Sequence of chain 15.A:
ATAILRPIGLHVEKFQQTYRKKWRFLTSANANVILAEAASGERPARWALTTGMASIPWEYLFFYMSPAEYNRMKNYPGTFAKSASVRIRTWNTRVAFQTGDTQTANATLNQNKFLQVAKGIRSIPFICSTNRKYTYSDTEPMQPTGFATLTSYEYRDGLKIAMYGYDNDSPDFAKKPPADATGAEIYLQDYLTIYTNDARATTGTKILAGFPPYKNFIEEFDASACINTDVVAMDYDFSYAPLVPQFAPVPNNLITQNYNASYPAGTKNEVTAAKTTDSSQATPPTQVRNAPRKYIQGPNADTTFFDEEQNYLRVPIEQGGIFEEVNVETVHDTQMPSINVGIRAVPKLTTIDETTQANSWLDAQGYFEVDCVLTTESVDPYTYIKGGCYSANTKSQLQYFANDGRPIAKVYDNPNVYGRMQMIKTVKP

A small-molecule ligand and the protein it binds are described below.
Small molecule (SMILES): N=c1ccn([C@H]2C[C@H](O[P](=O)(O)OC[C@H]3O[C@@H](n4cnc5c(N)ncnc54)C[C@@H]3O[P](=O)(O)OC[C@H]3O[C@@H](n4cnc5c(=O)nc(N)[nH]c54)C[C@@H]3O[P](=O)(O)OC[C@H]3O[C@@H](n4cnc5c(=O)nc(N)[nH]c54)C[C@@H]3O[P](=O)(O)OC[C@H]3O[C@@H](n4ccc(N)nc4=O)C[C@@H]3O[P](=O)(O)OC[C@H]3O[C@@H](n4ccc(N)nc4=O)C[C@@H]3O[P](=O)(O)OC[C@H]3O[C@@H](n4cnc5c(N)ncnc54)C[C@@H]3O[P](=O)(O)OC[C@H]3O[C@@H](n4cnc5c(N)ncnc54)C[C@@H]3O)[C@@H](COP(=O)=O)O2)c(=O)[nH]1

Sequence of chain 16.A:
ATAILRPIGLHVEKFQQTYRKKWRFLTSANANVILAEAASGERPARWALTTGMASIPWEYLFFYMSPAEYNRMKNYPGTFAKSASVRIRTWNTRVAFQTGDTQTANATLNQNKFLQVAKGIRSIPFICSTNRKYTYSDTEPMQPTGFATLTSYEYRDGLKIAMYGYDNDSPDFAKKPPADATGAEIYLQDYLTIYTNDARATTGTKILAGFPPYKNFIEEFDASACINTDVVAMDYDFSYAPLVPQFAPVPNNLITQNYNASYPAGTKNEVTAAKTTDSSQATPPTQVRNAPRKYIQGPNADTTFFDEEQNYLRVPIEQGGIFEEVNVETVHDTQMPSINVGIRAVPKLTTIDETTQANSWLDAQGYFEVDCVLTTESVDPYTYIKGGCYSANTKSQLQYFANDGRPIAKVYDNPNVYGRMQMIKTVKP

Binding-site contacts:
Ligand atom OP2 contacts residue ASN491 of chain 15.A at 2.9 Å.
Ligand atom O3' contacts residue PRO289 of chain 16.A at 3.1 Å.
Ligand atom N2 contacts residue SER403 of chain 16.A at 3.0 Å (h-bond).
Ligand atom C2 contacts residue MET398 of chain 16.A at 2.7 Å (hydrophobic).
Ligand atom O4' contacts residue THR558 of chain 15.A at 3.1 Å.
Ligand atom N3 contacts residue ARG170 of chain 15.A at 2.0 Å (salt-bridge).
Ligand atom OP2 contacts residue VAL492 of chain 15.A at 2.5 Å (h-bond).
Ligand atom OP1 contacts residue PRO501 of chain 16.A at 3.1 Å.
Ligand atom O2 contacts residue DG2 of chain 16.B at 2.8 Å (h-bond).
Ligand atom O3' contacts residue VAL492 of chain 15.A at 3.2 Å.
Ligand atom C2 contacts residue ASP399 of chain 16.A at 3.1 Å.
Ligand atom C6 contacts residue ASN491 of chain 15.A at 3.1 Å.
Ligand atom N1 contacts residue ASP401 of chain 16.A at 2.6 Å (salt-bridge).
Ligand atom O3' contacts residue LYS178 of chain 15.A at 2.9 Å.
Ligand atom N4 contacts residue ARG170 of chain 15.A at 0.6 Å (salt-bridge).
Ligand atom N7 contacts residue THR498 of chain 16.A at 3.1 Å.
Ligand atom N1 contacts residue MET398 of chain 16.A at 3.0 Å.
Ligand atom O2 contacts residue THR558 of chain 15.A at 2.7 Å (h-bond).
Ligand atom C2 contacts residue ASP401 of chain 16.A at 3.1 Å.
Ligand atom OP2 contacts residue SER287 of chain 16.A at 2.9 Å.
Ligand atom N7 contacts residue GLN499 of chain 16.A at 2.8 Å (h-bond).
Ligand atom N3 contacts residue DG2 of chain 16.B at 2.9 Å (h-bond).
Ligand atom O4' contacts residue GLN499 of chain 16.A at 3.0 Å (h-bond).
Ligand atom C4 contacts residue ASP497 of chain 16.A at 3.1 Å.
Ligand atom N4 contacts residue DG2 of chain 16.B at 2.9 Å (h-bond).
Ligand atom C4 contacts residue ASN491 of chain 15.A at 2.5 Å.
Ligand atom OP1 contacts residue PRO289 of chain 16.A at 3.2 Å.
Ligand atom C5 contacts residue ASN491 of chain 15.A at 2.3 Å.
Ligand atom N1 contacts residue PRO545 of chain 15.A at 3.2 Å.
Ligand atom N6 contacts residue GLN410 of chain 15.A at 2.7 Å (h-bond).
Ligand atom O2 contacts residue LYS559 of chain 15.A at 2.8 Å (salt-bridge).
Ligand atom C5 contacts residue ASP497 of chain 16.A at 3.1 Å.
Ligand atom C5 contacts residue ARG170 of chain 15.A at 2.4 Å.
Ligand atom N6 contacts residue SER555 of chain 15.A at 3.1 Å.
Ligand atom N2 contacts residue ASP401 of chain 16.A at 2.8 Å (salt-bridge).
Ligand atom O2 contacts residue PRO171 of chain 15.A at 3.0 Å (h-bond).
Ligand atom N4 contacts residue ASN491 of chain 15.A at 2.7 Å (h-bond).
Ligand atom OP1 contacts residue GLY284 of chain 16.A at 3.0 Å.
Ligand atom O6 contacts residue ASP401 of chain 16.A at 2.7 Å (salt-bridge).
Ligand atom C4 contacts residue ARG170 of chain 15.A at 1.2 Å.